Binding-site contacts:
Ligand atom C5 contacts residue THR62 of chain 1.A at 4.2 Å.
Ligand atom C1 contacts residue SER61 of chain 1.A at 3.3 Å.
Ligand atom O4 contacts residue THR62 of chain 1.A at 4.5 Å.
Ligand atom C1 contacts residue ASN59 of chain 1.A at 1.5 Å.
Ligand atom O7 contacts residue ASN59 of chain 1.A at 2.9 Å (h-bond).
Ligand atom N2 contacts residue SER61 of chain 1.A at 4.2 Å.
Ligand atom C3 contacts residue SER61 of chain 1.A at 4.1 Å.
Ligand atom C4 contacts residue ASN59 of chain 1.A at 4.3 Å.
Ligand atom C8 contacts residue ASN59 of chain 1.A at 4.2 Å.
Ligand atom O5 contacts residue SER61 of chain 1.A at 4.1 Å.
Ligand atom C5 contacts residue ASN59 of chain 1.A at 3.7 Å.
Ligand atom N2 contacts residue ASN59 of chain 1.A at 2.8 Å (h-bond).
Ligand atom C3 contacts residue ASN59 of chain 1.A at 3.8 Å.
Ligand atom C2 contacts residue SER61 of chain 1.A at 4.1 Å.
Ligand atom C7 contacts residue ASN59 of chain 1.A at 3.0 Å.
Ligand atom C5 contacts residue SER61 of chain 1.A at 4.2 Å.
Ligand atom C2 contacts residue ASN59 of chain 1.A at 2.5 Å.
Ligand atom O5 contacts residue ASN59 of chain 1.A at 2.4 Å (h-bond).

A protein and the small-molecule ligand that binds it are described below.
Small molecule (SMILES): CC(=O)N[C@@H]1[C@@H](O)[C@H](O)[C@@H](CO)O[C@H]1O

Sequence of chain 1.A:
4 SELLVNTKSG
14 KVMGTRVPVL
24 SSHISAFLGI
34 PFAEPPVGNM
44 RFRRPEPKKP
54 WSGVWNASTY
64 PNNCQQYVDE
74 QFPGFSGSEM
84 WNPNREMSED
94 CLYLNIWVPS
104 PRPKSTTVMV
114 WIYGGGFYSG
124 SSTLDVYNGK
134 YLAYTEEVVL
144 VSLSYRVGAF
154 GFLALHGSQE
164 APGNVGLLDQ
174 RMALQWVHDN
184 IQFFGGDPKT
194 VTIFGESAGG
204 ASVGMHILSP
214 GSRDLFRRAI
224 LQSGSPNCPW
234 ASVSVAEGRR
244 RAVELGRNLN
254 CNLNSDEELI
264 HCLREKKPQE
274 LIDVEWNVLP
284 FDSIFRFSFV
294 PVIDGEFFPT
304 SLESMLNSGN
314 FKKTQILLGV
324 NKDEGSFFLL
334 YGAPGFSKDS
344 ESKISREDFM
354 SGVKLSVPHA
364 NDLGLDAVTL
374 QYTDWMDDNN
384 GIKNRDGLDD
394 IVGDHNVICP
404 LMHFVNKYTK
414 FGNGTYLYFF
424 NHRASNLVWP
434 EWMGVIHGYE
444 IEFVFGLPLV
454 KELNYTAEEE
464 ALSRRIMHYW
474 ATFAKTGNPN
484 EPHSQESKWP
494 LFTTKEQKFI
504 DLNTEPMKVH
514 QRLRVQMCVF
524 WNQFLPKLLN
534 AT